Sequence of chain 1.B:
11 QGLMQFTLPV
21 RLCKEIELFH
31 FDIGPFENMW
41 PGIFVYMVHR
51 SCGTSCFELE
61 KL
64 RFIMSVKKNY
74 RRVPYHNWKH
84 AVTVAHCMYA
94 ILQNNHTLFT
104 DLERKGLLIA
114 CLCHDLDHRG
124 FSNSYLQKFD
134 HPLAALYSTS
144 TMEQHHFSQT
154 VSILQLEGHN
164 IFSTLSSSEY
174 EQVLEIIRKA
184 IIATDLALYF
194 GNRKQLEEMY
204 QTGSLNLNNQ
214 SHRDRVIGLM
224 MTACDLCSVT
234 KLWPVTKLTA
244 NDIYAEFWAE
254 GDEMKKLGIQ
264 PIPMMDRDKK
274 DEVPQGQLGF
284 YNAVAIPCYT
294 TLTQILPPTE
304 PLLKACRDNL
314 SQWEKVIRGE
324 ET

This protein binds this small molecule.
Small molecule (SMILES): O=C1NCCc2c1[nH]c1c(Cl)ccc(Cl)c21

Binding-site contacts:
Ligand atom C6 contacts residue LEU229 of chain 1.B at 3.8 Å (hydrophobic).
Ligand atom CL14 contacts residue PHE283 of chain 1.B at 3.5 Å.
Ligand atom O16 contacts residue VAL232 of chain 1.B at 4.1 Å.
Ligand atom C9 contacts residue PHE283 of chain 1.B at 3.7 Å (hydrophobic).
Ligand atom N7 contacts residue PHE283 of chain 1.B at 3.6 Å.
Ligand atom CL14 contacts residue MET267 of chain 1.B at 3.3 Å.
Ligand atom C1 contacts residue PHE283 of chain 1.B at 3.4 Å (hydrophobic).
Ligand atom C9 contacts residue PHE250 of chain 1.B at 4.1 Å (hydrophobic).
Ligand atom C8 contacts residue MET267 of chain 1.B at 3.6 Å (hydrophobic).
Ligand atom C11 contacts residue PHE283 of chain 1.B at 4.1 Å (hydrophobic).
Ligand atom N15 contacts residue PHE283 of chain 1.B at 4.3 Å.
Ligand atom C12 contacts residue PHE283 of chain 1.B at 4.2 Å (hydrophobic).
Ligand atom C2 contacts residue PHE283 of chain 1.B at 3.5 Å (hydrophobic).
Ligand atom CL14 contacts residue GLN280 of chain 1.B at 3.4 Å.
Ligand atom C3 contacts residue PHE283 of chain 1.B at 3.4 Å (hydrophobic).
Ligand atom CL14 contacts residue GLY279 of chain 1.B at 3.5 Å.
Ligand atom C3 contacts residue PHE250 of chain 1.B at 3.9 Å (hydrophobic).
Ligand atom C11 contacts residue GLN280 of chain 1.B at 4.2 Å.
Ligand atom CL10 contacts residue LEU189 of chain 1.B at 3.7 Å.
Ligand atom N15 contacts residue VAL232 of chain 1.B at 3.8 Å.
Ligand atom C1 contacts residue PHE250 of chain 1.B at 3.9 Å (hydrophobic).
Ligand atom N7 contacts residue PHE250 of chain 1.B at 4.3 Å.
Ligand atom C4 contacts residue PHE283 of chain 1.B at 3.3 Å (hydrophobic).
Ligand atom CL10 contacts residue PHE283 of chain 1.B at 3.9 Å.
Ligand atom N7 contacts residue GLN280 of chain 1.B at 3.0 Å (h-bond).
Ligand atom C13 contacts residue MET267 of chain 1.B at 3.3 Å (hydrophobic).
Ligand atom C8 contacts residue PHE283 of chain 1.B at 3.5 Å (hydrophobic).
Ligand atom C5 contacts residue PHE283 of chain 1.B at 3.7 Å (hydrophobic).
Ligand atom C9 contacts residue MET267 of chain 1.B at 3.8 Å (hydrophobic).
Ligand atom N15 contacts residue SER231 of chain 1.B at 4.2 Å.
Ligand atom C8 contacts residue PHE250 of chain 1.B at 4.0 Å (hydrophobic).
Ligand atom C12 contacts residue LEU229 of chain 1.B at 3.8 Å (hydrophobic).
Ligand atom C6 contacts residue PHE283 of chain 1.B at 3.8 Å (hydrophobic).
Ligand atom C5 contacts residue GLN280 of chain 1.B at 4.0 Å.
Ligand atom C3 contacts residue GLN280 of chain 1.B at 4.0 Å.
Ligand atom C11 contacts residue VAL232 of chain 1.B at 4.1 Å (hydrophobic).
Ligand atom CL14 contacts residue TYR247 of chain 1.B at 3.4 Å.
Ligand atom C13 contacts residue PHE283 of chain 1.B at 3.6 Å (hydrophobic).
Ligand atom C4 contacts residue PHE250 of chain 1.B at 3.9 Å (hydrophobic).
Ligand atom O16 contacts residue GLN280 of chain 1.B at 3.3 Å (h-bond).